Sequence of chain 1.D:
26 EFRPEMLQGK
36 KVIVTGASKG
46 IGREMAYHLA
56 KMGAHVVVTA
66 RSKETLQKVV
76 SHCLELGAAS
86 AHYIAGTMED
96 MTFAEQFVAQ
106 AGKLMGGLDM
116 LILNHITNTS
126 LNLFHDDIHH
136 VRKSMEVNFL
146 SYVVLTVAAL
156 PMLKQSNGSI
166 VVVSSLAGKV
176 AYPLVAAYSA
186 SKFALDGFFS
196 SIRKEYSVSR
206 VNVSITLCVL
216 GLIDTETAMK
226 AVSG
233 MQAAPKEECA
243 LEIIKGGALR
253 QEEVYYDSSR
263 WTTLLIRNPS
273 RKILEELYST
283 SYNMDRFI

Binding-site contacts:
Ligand atom N6 contacts residue LEU217 of chain 1.D at 3.5 Å (h-bond).
Ligand atom C25 contacts residue NAP1 of chain 1.K at 3.9 Å.
Ligand atom O30 contacts residue MET233 of chain 1.D at 3.3 Å (h-bond).
Ligand atom C1 contacts residue SER170 of chain 1.D at 3.6 Å.
Ligand atom C29 contacts residue MET233 of chain 1.D at 3.6 Å (hydrophobic).
Ligand atom C21 contacts residue TYR183 of chain 1.D at 3.7 Å (hydrophobic).
Ligand atom C20 contacts residue VAL180 of chain 1.D at 3.9 Å (hydrophobic).
Ligand atom N6 contacts residue LEU171 of chain 1.D at 3.8 Å.
Ligand atom C13 contacts residue NAP1 of chain 1.K at 3.6 Å.
Ligand atom N6 contacts residue LEU215 of chain 1.D at 3.8 Å.
Ligand atom C17 contacts residue ALA223 of chain 1.D at 3.8 Å (hydrophobic).
Ligand atom O14 contacts residue TYR183 of chain 1.D at 2.9 Å (h-bond).
Ligand atom C1 contacts residue LEU215 of chain 1.D at 3.6 Å (hydrophobic).
Ligand atom C31 contacts residue TYR177 of chain 1.D at 3.8 Å (hydrophobic).
Ligand atom C13 contacts residue SER170 of chain 1.D at 3.7 Å.
Ligand atom C2 contacts residue SER170 of chain 1.D at 3.8 Å.
Ligand atom C10 contacts residue LEU126 of chain 1.D at 3.9 Å (hydrophobic).
Ligand atom N15 contacts residue LEU217 of chain 1.D at 3.9 Å.
Ligand atom C25 contacts residue ALA223 of chain 1.D at 3.8 Å (hydrophobic).
Ligand atom C19 contacts residue ALA226 of chain 1.D at 3.7 Å (hydrophobic).
Ligand atom C24 contacts residue ALA226 of chain 1.D at 3.7 Å (hydrophobic).
Ligand atom N7 contacts residue TYR177 of chain 1.D at 3.5 Å (h-bond).
Ligand atom C24 contacts residue THR124 of chain 1.D at 3.6 Å.
Ligand atom C17 contacts residue NAP1 of chain 1.K at 3.7 Å.
Ligand atom N6 contacts residue GLY216 of chain 1.D at 3.5 Å.
Ligand atom O26 contacts residue ILE121 of chain 1.D at 3.4 Å.
Ligand atom C1 contacts residue GLY216 of chain 1.D at 3.6 Å.
Ligand atom C11 contacts residue VAL180 of chain 1.D at 3.9 Å (hydrophobic).
Ligand atom C11 contacts residue TYR177 of chain 1.D at 3.8 Å (hydrophobic).
Ligand atom N7 contacts residue LEU171 of chain 1.D at 3.5 Å.
Ligand atom C12 contacts residue VAL180 of chain 1.D at 3.7 Å (hydrophobic).
Ligand atom C22 contacts residue TYR183 of chain 1.D at 3.6 Å (hydrophobic).
Ligand atom O14 contacts residue NAP1 of chain 1.K at 3.1 Å.
Ligand atom O14 contacts residue SER170 of chain 1.D at 2.8 Å (h-bond).
Ligand atom C13 contacts residue TYR183 of chain 1.D at 4.0 Å (hydrophobic).
Ligand atom O26 contacts residue THR222 of chain 1.D at 3.7 Å.
Ligand atom C12 contacts residue TYR177 of chain 1.D at 3.8 Å (hydrophobic).
Ligand atom C20 contacts residue LEU126 of chain 1.D at 3.9 Å (hydrophobic).
Ligand atom C1 contacts residue LEU217 of chain 1.D at 3.8 Å (hydrophobic).
Ligand atom C1 contacts residue NAP1 of chain 1.K at 3.9 Å.

A protein and the small-molecule ligand that binds it are described below.
Small molecule (SMILES): O=C(NC1[C@@H]2CC3C[C@H]1CC(O)(C3)C2)c1cnc(N[C@H]2CCOC2)nc1C1CCCC1